This protein binds this small molecule.
Small molecule (SMILES): Nc1ccn([C@H]2C[C@H](O[P](=O)(O)OC[C@H]3O[C@@H](n4cnc5c(=O)nc(N)[nH]c54)C[C@@H]3O)[C@@H](COP(=O)=O)O2)c(=O)n1

Sequence of chain 22.A:
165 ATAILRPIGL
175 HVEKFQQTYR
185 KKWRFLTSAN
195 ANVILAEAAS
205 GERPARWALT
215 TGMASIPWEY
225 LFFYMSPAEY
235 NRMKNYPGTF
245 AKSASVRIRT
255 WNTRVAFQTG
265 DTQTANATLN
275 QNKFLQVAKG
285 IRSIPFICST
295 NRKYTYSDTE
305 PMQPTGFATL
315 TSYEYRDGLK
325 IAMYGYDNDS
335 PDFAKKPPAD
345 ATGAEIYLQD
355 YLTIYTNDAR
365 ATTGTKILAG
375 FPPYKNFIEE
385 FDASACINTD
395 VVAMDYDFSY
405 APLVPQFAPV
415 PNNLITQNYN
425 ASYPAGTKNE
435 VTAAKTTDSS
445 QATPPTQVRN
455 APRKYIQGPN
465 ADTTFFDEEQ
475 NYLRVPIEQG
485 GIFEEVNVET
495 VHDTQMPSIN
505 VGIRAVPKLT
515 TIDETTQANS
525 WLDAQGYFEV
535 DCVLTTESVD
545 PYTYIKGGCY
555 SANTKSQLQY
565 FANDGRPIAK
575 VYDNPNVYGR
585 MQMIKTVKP

Sequence of chain 25.A:
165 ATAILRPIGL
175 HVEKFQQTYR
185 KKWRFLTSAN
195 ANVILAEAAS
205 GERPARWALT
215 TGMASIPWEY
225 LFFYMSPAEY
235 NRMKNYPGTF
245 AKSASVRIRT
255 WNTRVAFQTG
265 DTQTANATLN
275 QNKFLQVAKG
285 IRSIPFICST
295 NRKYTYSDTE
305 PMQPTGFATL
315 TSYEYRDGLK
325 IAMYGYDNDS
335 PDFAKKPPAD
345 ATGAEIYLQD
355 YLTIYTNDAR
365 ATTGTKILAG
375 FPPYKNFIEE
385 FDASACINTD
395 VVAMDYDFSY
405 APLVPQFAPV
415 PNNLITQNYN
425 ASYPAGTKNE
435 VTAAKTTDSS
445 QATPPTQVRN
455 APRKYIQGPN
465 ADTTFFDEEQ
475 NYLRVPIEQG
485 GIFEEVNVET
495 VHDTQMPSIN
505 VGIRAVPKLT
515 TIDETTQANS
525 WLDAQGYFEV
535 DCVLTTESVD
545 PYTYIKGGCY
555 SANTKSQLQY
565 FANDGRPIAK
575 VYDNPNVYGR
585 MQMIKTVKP

Binding-site contacts:
Ligand atom OP1 contacts residue ARG251 of chain 25.A at 3.4 Å (salt-bridge).
Ligand atom C2 contacts residue ARG170 of chain 22.A at 3.9 Å.
Ligand atom C5 contacts residue LYS186 of chain 25.A at 3.6 Å.
Ligand atom C4 contacts residue ILE172 of chain 22.A at 3.5 Å (hydrophobic).
Ligand atom N4 contacts residue ASN380 of chain 20.A at 3.1 Å (h-bond).
Ligand atom C4' contacts residue ARG251 of chain 25.A at 3.8 Å.
Ligand atom O6 contacts residue ARG170 of chain 22.A at 0.9 Å (salt-bridge).
Ligand atom C5' contacts residue ARG184 of chain 25.A at 3.4 Å.
Ligand atom N2 contacts residue DC1 of chain 20.C at 2.8 Å (h-bond).
Ligand atom C2 contacts residue DC1 of chain 20.C at 3.5 Å.
Ligand atom O2 contacts residue LYS185 of chain 25.A at 3.7 Å.
Ligand atom N2 contacts residue ILE172 of chain 22.A at 3.6 Å.
Ligand atom O2 contacts residue ARG184 of chain 25.A at 3.7 Å.
Ligand atom N7 contacts residue ARG170 of chain 22.A at 3.8 Å.
Ligand atom O3' contacts residue ARG184 of chain 25.A at 3.1 Å (salt-bridge).
Ligand atom C2 contacts residue ILE172 of chain 22.A at 3.8 Å (hydrophobic).
Ligand atom N4 contacts residue LYS186 of chain 25.A at 3.9 Å.
Ligand atom O6 contacts residue DC1 of chain 20.C at 2.9 Å (h-bond).
Ligand atom N3 contacts residue ILE172 of chain 22.A at 3.5 Å.
Ligand atom N4 contacts residue LEU169 of chain 22.A at 3.9 Å.
Ligand atom N1 contacts residue PRO171 of chain 22.A at 3.8 Å.
Ligand atom OP1 contacts residue ARG184 of chain 25.A at 2.5 Å (salt-bridge).
Ligand atom C6 contacts residue LYS186 of chain 25.A at 3.7 Å.
Ligand atom O4' contacts residue ASP535 of chain 25.A at 3.7 Å.
Ligand atom C4' contacts residue ARG184 of chain 25.A at 3.4 Å.
Ligand atom C4 contacts residue LYS379 of chain 20.A at 3.9 Å.
Ligand atom C6 contacts residue ARG170 of chain 22.A at 1.9 Å.
Ligand atom C5 contacts residue ARG170 of chain 22.A at 3.1 Å.
Ligand atom C4 contacts residue LYS186 of chain 25.A at 3.6 Å.
Ligand atom O5' contacts residue ARG184 of chain 25.A at 2.3 Å (salt-bridge).
Ligand atom P contacts residue ARG184 of chain 25.A at 2.8 Å.
Ligand atom N4 contacts residue ILE172 of chain 22.A at 3.7 Å.
Ligand atom C6 contacts residue DC1 of chain 20.C at 3.5 Å.
Ligand atom N1 contacts residue DC1 of chain 20.C at 2.9 Å (h-bond).
Ligand atom N2 contacts residue PRO171 of chain 22.A at 2.9 Å (h-bond).
Ligand atom C2 contacts residue PRO171 of chain 22.A at 3.6 Å (hydrophobic).
Ligand atom N1 contacts residue ARG170 of chain 22.A at 2.5 Å (salt-bridge).
Ligand atom N4 contacts residue LYS379 of chain 20.A at 3.0 Å (salt-bridge).
Ligand atom N3 contacts residue LYS186 of chain 25.A at 3.5 Å.
Ligand atom C5' contacts residue ARG251 of chain 25.A at 3.8 Å.

Sequence of chain 20.A:
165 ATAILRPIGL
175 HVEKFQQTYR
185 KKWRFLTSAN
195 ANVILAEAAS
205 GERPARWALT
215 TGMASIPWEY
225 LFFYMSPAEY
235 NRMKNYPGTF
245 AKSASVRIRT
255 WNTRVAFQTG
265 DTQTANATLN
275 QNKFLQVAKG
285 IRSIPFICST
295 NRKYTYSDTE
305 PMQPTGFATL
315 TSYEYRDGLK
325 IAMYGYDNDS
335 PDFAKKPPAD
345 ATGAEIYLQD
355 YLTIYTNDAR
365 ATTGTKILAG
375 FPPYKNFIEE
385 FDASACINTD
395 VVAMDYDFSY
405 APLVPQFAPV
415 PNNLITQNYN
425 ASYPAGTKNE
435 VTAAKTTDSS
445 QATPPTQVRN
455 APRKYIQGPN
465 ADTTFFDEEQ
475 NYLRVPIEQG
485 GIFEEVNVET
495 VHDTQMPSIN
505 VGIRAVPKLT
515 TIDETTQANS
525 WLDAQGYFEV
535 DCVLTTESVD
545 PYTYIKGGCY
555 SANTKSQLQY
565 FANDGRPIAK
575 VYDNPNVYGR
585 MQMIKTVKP